Binding-site contacts:
Ligand atom C contacts residue TYR123 of chain 1.A at 3.5 Å (hydrophobic).
Ligand atom CB contacts residue SER143 of chain 1.A at 3.0 Å.
Ligand atom N contacts residue TYR123 of chain 1.A at 3.9 Å.
Ligand atom CB contacts residue SER159 of chain 1.A at 3.9 Å.
Ligand atom N contacts residue GLY160 of chain 1.A at 3.6 Å.
Ligand atom C contacts residue SER143 of chain 1.A at 4.0 Å.
Ligand atom O1 contacts residue GLY141 of chain 1.A at 2.8 Å (h-bond).
Ligand atom O contacts residue GLY160 of chain 1.A at 3.1 Å.
Ligand atom CG contacts residue TYR123 of chain 1.A at 3.7 Å (hydrophobic).
Ligand atom CA contacts residue TYR123 of chain 1.A at 3.8 Å (hydrophobic).
Ligand atom CB contacts residue GLY160 of chain 1.A at 3.8 Å.
Ligand atom O contacts residue ASN122 of chain 1.A at 3.9 Å.
Ligand atom CA contacts residue GLY160 of chain 1.A at 4.0 Å.
Ligand atom B contacts residue SER143 of chain 1.A at 1.4 Å.
Ligand atom CG contacts residue GLU125 of chain 1.A at 4.0 Å.
Ligand atom O1 contacts residue SER143 of chain 1.A at 2.4 Å (h-bond).
Ligand atom N contacts residue HIS36 of chain 1.A at 3.8 Å.
Ligand atom CD contacts residue TYR123 of chain 1.A at 3.6 Å (hydrophobic).
Ligand atom CA contacts residue SER143 of chain 1.A at 2.4 Å.
Ligand atom O1 contacts residue ARG140 of chain 1.A at 3.7 Å.
Ligand atom CB contacts residue VAL163 of chain 1.A at 4.0 Å (hydrophobic).
Ligand atom O2 contacts residue HIS36 of chain 1.A at 2.9 Å (h-bond).
Ligand atom CA contacts residue SER159 of chain 1.A at 3.9 Å.
Ligand atom CB contacts residue HIS36 of chain 1.A at 3.6 Å.
Ligand atom N contacts residue SER159 of chain 1.A at 3.0 Å (h-bond).
Ligand atom CA contacts residue GLY161 of chain 1.A at 3.4 Å.
Ligand atom C contacts residue SER159 of chain 1.A at 3.7 Å.
Ligand atom N contacts residue GLY161 of chain 1.A at 2.9 Å (h-bond).
Ligand atom CB contacts residue GLY139 of chain 1.A at 3.9 Å.
Ligand atom CB contacts residue GLY161 of chain 1.A at 3.9 Å.
Ligand atom B contacts residue HIS36 of chain 1.A at 3.5 Å.
Ligand atom O1 contacts residue ASP142 of chain 1.A at 3.4 Å (salt-bridge).
Ligand atom O contacts residue TYR123 of chain 1.A at 3.5 Å.
Ligand atom O2 contacts residue SER143 of chain 1.A at 2.4 Å (h-bond).
Ligand atom C contacts residue GLY161 of chain 1.A at 3.5 Å.
Ligand atom O1 contacts residue GLY139 of chain 1.A at 4.0 Å.
Ligand atom N contacts residue SER143 of chain 1.A at 2.8 Å (h-bond).
Ligand atom N contacts residue TYR123 of chain 1.A at 3.5 Å.
Ligand atom CA contacts residue SER159 of chain 1.A at 3.5 Å.
Ligand atom O contacts residue GLY161 of chain 1.A at 2.9 Å (h-bond).

The protein below binds the small molecule below.
Small molecule (SMILES): C[C@H](NC(=O)[C@@H]1CCCN1C(=O)[C@H](C)NC(=O)[C@H](C)N)B(O)O

Sequence of chain 1.A:
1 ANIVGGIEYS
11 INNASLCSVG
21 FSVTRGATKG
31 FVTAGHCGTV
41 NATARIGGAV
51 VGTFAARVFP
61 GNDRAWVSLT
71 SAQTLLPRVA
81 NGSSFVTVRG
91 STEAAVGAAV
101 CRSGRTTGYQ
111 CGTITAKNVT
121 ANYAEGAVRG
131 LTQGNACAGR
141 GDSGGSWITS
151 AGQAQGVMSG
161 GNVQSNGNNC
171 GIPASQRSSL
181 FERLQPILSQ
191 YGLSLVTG